Sequence of chain 1.B:
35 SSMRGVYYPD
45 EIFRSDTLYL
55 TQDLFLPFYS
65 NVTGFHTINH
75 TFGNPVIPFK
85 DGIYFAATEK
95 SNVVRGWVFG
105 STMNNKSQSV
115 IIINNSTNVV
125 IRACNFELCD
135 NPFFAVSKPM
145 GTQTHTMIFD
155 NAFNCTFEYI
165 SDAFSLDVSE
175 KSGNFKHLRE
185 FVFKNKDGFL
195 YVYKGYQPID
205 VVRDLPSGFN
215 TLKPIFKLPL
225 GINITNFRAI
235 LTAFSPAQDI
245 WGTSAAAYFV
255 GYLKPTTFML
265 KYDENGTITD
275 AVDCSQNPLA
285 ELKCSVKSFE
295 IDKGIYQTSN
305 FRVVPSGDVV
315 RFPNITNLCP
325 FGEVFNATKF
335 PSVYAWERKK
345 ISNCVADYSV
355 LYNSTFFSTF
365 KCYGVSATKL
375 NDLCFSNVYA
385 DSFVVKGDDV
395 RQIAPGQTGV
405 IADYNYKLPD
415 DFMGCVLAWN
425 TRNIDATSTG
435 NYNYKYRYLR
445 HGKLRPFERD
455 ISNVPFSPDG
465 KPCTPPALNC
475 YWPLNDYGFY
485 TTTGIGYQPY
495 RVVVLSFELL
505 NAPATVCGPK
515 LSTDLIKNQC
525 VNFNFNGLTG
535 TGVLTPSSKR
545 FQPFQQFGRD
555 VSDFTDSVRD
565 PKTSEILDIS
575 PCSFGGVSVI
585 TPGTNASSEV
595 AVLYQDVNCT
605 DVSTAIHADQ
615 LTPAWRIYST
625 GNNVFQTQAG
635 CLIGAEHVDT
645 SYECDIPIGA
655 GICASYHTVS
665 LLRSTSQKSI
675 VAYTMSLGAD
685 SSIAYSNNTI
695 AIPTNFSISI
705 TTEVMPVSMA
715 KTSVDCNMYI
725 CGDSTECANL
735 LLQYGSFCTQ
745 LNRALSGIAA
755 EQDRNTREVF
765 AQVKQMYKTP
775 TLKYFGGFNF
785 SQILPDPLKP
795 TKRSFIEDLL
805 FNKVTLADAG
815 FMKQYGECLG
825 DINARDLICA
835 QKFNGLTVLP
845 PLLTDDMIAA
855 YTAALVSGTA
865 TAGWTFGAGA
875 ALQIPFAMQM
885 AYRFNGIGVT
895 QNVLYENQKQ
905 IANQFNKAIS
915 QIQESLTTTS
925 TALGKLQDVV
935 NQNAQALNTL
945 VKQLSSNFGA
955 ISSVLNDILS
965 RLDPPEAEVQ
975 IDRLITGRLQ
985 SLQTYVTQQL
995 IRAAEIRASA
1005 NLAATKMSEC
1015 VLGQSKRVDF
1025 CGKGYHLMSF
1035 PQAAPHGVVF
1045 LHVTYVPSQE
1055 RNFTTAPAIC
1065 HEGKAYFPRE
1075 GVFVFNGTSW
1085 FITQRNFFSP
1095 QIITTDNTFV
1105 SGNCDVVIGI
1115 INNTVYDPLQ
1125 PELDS

This small molecule binds to this protein.
Small molecule (SMILES): CC(=O)N[C@@H]1[C@@H](O)[C@H](O)[C@@H](CO)O[C@H]1O

Binding-site contacts:
Ligand atom O6 contacts residue GLY1113 of chain 1.B at 4.2 Å.
Ligand atom N2 contacts residue ASN691 of chain 1.B at 3.0 Å (h-bond).
Ligand atom C2 contacts residue ASN691 of chain 1.B at 2.5 Å.
Ligand atom O7 contacts residue ASN691 of chain 1.B at 2.8 Å (h-bond).
Ligand atom C4 contacts residue ASN691 of chain 1.B at 4.2 Å.
Ligand atom C6 contacts residue GLY1113 of chain 1.B at 4.5 Å.
Ligand atom C1 contacts residue ASN691 of chain 1.B at 1.4 Å.
Ligand atom C3 contacts residue ASN691 of chain 1.B at 3.8 Å.
Ligand atom O5 contacts residue ASN691 of chain 1.B at 2.3 Å (h-bond).
Ligand atom C5 contacts residue ASN691 of chain 1.B at 3.7 Å.
Ligand atom C7 contacts residue ASN691 of chain 1.B at 3.2 Å.